This protein binds this small molecule.
Small molecule (SMILES): CC(=O)N[C@@H]1[C@@H](O)[C@H](O)[C@@H](CO)O[C@H]1O

Binding-site contacts:
Ligand atom C7 contacts residue ASN154 of chain 13.A at 3.3 Å.
Ligand atom N2 contacts residue THR156 of chain 13.A at 4.3 Å.
Ligand atom C1 contacts residue ASN154 of chain 13.A at 1.4 Å.
Ligand atom N2 contacts residue ASN154 of chain 13.A at 2.9 Å (h-bond).
Ligand atom C6 contacts residue MET151 of chain 13.A at 4.0 Å (hydrophobic).
Ligand atom O5 contacts residue ASN154 of chain 13.A at 2.3 Å (h-bond).
Ligand atom C1 contacts residue THR156 of chain 13.A at 3.2 Å.
Ligand atom C4 contacts residue ASN154 of chain 13.A at 4.3 Å.
Ligand atom C5 contacts residue ASN154 of chain 13.A at 3.7 Å.
Ligand atom C8 contacts residue ASN154 of chain 13.A at 2.8 Å.
Ligand atom C2 contacts residue ASN154 of chain 13.A at 2.5 Å.
Ligand atom C2 contacts residue THR156 of chain 13.A at 4.2 Å.
Ligand atom O5 contacts residue THR156 of chain 13.A at 3.9 Å.
Ligand atom O5 contacts residue MET151 of chain 13.A at 3.9 Å.
Ligand atom O7 contacts residue ASN154 of chain 13.A at 4.3 Å.
Ligand atom C3 contacts residue THR156 of chain 13.A at 4.5 Å.
Ligand atom C5 contacts residue THR156 of chain 13.A at 4.1 Å.
Ligand atom C3 contacts residue ASN154 of chain 13.A at 3.8 Å.
Ligand atom O6 contacts residue MET151 of chain 13.A at 4.0 Å.

Sequence of chain 13.A:
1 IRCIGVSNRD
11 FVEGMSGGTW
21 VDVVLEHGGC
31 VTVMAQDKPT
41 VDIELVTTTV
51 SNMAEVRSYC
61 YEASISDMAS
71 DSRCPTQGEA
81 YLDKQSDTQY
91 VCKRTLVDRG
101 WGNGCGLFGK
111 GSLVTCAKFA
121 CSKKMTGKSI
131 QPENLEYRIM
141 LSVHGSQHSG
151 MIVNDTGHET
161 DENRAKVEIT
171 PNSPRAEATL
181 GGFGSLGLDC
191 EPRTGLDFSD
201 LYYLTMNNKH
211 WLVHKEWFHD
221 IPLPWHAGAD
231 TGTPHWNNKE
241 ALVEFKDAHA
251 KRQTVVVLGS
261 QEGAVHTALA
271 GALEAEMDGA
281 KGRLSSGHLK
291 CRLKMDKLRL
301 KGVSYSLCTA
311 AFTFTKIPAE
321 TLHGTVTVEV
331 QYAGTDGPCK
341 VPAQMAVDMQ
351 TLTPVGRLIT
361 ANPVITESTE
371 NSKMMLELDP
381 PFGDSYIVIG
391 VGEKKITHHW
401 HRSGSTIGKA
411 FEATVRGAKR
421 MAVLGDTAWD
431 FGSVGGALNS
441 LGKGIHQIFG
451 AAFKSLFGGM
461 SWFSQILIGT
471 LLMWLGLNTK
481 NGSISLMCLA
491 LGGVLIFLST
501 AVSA